Sequence of chain 1.A:
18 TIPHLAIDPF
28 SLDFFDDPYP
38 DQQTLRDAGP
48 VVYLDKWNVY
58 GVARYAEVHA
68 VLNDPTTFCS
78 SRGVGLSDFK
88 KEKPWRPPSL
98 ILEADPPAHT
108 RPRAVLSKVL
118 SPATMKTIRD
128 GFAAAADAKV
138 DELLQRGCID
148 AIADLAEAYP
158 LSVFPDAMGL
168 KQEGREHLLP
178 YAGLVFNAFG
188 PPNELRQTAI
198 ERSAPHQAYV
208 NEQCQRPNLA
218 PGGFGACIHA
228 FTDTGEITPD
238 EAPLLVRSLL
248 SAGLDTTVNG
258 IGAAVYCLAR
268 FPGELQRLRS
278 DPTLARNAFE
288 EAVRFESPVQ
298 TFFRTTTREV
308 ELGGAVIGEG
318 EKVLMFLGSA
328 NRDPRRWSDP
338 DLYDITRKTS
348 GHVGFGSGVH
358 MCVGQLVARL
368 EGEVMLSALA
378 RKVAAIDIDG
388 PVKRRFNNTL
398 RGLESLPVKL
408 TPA

This protein binds this small molecule.
Small molecule (SMILES): COc1cccc(C(=O)O)c1

Binding-site contacts:
Ligand atom C02 contacts residue SER245 of chain 1.A at 3.4 Å.
Ligand atom C04 contacts residue ALA249 of chain 1.A at 4.0 Å (hydrophobic).
Ligand atom C10 contacts residue PHE299 of chain 1.A at 3.6 Å (hydrophobic).
Ligand atom C05 contacts residue SER248 of chain 1.A at 3.7 Å.
Ligand atom C11 contacts residue HEM1 of chain 1.C at 4.0 Å.
Ligand atom C11 contacts residue ALA249 of chain 1.A at 3.6 Å (hydrophobic).
Ligand atom C05 contacts residue ALA249 of chain 1.A at 4.2 Å (hydrophobic).
Ligand atom C08 contacts residue ALA249 of chain 1.A at 3.4 Å (hydrophobic).
Ligand atom C05 contacts residue ARG93 of chain 1.A at 3.7 Å.
Ligand atom O01 contacts residue SER248 of chain 1.A at 3.8 Å.
Ligand atom O09 contacts residue ALA249 of chain 1.A at 3.7 Å.
Ligand atom O03 contacts residue LEU99 of chain 1.A at 3.5 Å.
Ligand atom C02 contacts residue ARG93 of chain 1.A at 3.8 Å.
Ligand atom O09 contacts residue LEU99 of chain 1.A at 3.8 Å.
Ligand atom C02 contacts residue SER96 of chain 1.A at 3.5 Å.
Ligand atom O03 contacts residue ILE98 of chain 1.A at 3.8 Å.
Ligand atom O03 contacts residue SER96 of chain 1.A at 2.7 Å (h-bond).
Ligand atom C02 contacts residue LEU99 of chain 1.A at 4.0 Å (hydrophobic).
Ligand atom C07 contacts residue PHE186 of chain 1.A at 4.2 Å (hydrophobic).
Ligand atom C04 contacts residue LEU99 of chain 1.A at 3.8 Å (hydrophobic).
Ligand atom C07 contacts residue ALA249 of chain 1.A at 3.6 Å (hydrophobic).
Ligand atom C06 contacts residue VAL182 of chain 1.A at 3.8 Å (hydrophobic).
Ligand atom C06 contacts residue PHE183 of chain 1.A at 3.9 Å (hydrophobic).
Ligand atom O03 contacts residue HEM1 of chain 1.C at 4.2 Å.
Ligand atom C08 contacts residue LEU99 of chain 1.A at 3.9 Å (hydrophobic).
Ligand atom O03 contacts residue SER245 of chain 1.A at 2.7 Å (h-bond).
Ligand atom O09 contacts residue HEM1 of chain 1.C at 3.2 Å.
Ligand atom C07 contacts residue PHE183 of chain 1.A at 3.5 Å (hydrophobic).
Ligand atom C10 contacts residue HEM1 of chain 1.C at 3.5 Å.
Ligand atom C05 contacts residue PHE186 of chain 1.A at 4.2 Å (hydrophobic).
Ligand atom O01 contacts residue SER245 of chain 1.A at 3.4 Å (h-bond).
Ligand atom C10 contacts residue LEU99 of chain 1.A at 4.1 Å (hydrophobic).
Ligand atom C06 contacts residue ALA249 of chain 1.A at 4.0 Å (hydrophobic).
Ligand atom C06 contacts residue PHE186 of chain 1.A at 3.7 Å (hydrophobic).
Ligand atom O01 contacts residue ARG93 of chain 1.A at 2.9 Å (salt-bridge).
Ligand atom C11 contacts residue LEU99 of chain 1.A at 3.7 Å (hydrophobic).
Ligand atom C05 contacts residue VAL182 of chain 1.A at 3.9 Å (hydrophobic).
Ligand atom C07 contacts residue LEU99 of chain 1.A at 4.2 Å (hydrophobic).
Ligand atom C05 contacts residue LEU99 of chain 1.A at 4.0 Å (hydrophobic).
Ligand atom O01 contacts residue SER96 of chain 1.A at 3.7 Å.